This protein binds this small molecule.
Small molecule (SMILES): C[C@@H]1CCO[C@H]2Cn3cc(C(=O)NCc4ccc(F)cc4F)c(=O)c(O)c3C(=O)N12

Sequence of chain 1.A:
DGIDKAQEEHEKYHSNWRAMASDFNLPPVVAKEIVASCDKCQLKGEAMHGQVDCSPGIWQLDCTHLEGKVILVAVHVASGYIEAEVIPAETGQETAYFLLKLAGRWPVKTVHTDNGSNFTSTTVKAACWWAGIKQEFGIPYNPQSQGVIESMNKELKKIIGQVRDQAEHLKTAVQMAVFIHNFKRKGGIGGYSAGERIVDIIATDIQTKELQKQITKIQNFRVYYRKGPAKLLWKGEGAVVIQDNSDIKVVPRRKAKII

Binding-site contacts:
Ligand atom OAD contacts residue ASP138 of chain 1.A at 4.1 Å.
Ligand atom OAC contacts residue ASP190 of chain 1.A at 3.4 Å (salt-bridge).
Ligand atom CAU contacts residue PRO219 of chain 1.A at 3.5 Å (hydrophobic).
Ligand atom FAG contacts residue PRO219 of chain 1.A at 3.9 Å.
Ligand atom CBA contacts residue GLY192 of chain 1.A at 4.1 Å.
Ligand atom OAE contacts residue MG1 of chain 1.N at 2.1 Å.
Ligand atom OAE contacts residue ASP138 of chain 1.A at 3.1 Å (salt-bridge).
Ligand atom OAE contacts residue ASP190 of chain 1.A at 3.9 Å.
Ligand atom OAE contacts residue MG1 of chain 1.M at 2.1 Å.
Ligand atom CAH contacts residue PRO219 of chain 1.A at 4.0 Å (hydrophobic).
Ligand atom CAY contacts residue MG1 of chain 1.M at 3.6 Å.
Ligand atom OAD contacts residue GLU226 of chain 1.A at 2.9 Å (salt-bridge).
Ligand atom FAG contacts residue GLU226 of chain 1.A at 3.1 Å.
Ligand atom CAT contacts residue PRO219 of chain 1.A at 3.7 Å (hydrophobic).
Ligand atom CAT contacts residue GLN220 of chain 1.A at 3.5 Å.
Ligand atom NBC contacts residue MG1 of chain 1.M at 4.2 Å.
Ligand atom CAZ contacts residue GLU226 of chain 1.A at 3.7 Å.
Ligand atom CAX contacts residue PRO219 of chain 1.A at 4.0 Å (hydrophobic).
Ligand atom CAZ contacts residue MG1 of chain 1.N at 2.9 Å.
Ligand atom OAE contacts residue GLU226 of chain 1.A at 3.6 Å (salt-bridge).
Ligand atom CAM contacts residue ASN191 of chain 1.A at 3.8 Å.
Ligand atom CAV contacts residue PRO219 of chain 1.A at 3.9 Å (hydrophobic).
Ligand atom OAD contacts residue MG1 of chain 1.N at 2.1 Å.
Ligand atom CAM contacts residue GLY192 of chain 1.A at 3.5 Å.
Ligand atom OAC contacts residue MG1 of chain 1.M at 2.1 Å.
Ligand atom CAK contacts residue PRO219 of chain 1.A at 4.2 Å (hydrophobic).
Ligand atom CAJ contacts residue PRO219 of chain 1.A at 3.5 Å (hydrophobic).
Ligand atom CAS contacts residue MG1 of chain 1.M at 3.1 Å.
Ligand atom CBA contacts residue ASP190 of chain 1.A at 4.0 Å.
Ligand atom CAM contacts residue ASP190 of chain 1.A at 3.5 Å.
Ligand atom CAH contacts residue GLN220 of chain 1.A at 3.5 Å.
Ligand atom CAS contacts residue ASP190 of chain 1.A at 4.1 Å.
Ligand atom CAW contacts residue GLU226 of chain 1.A at 4.0 Å.
Ligand atom CAR contacts residue PRO219 of chain 1.A at 3.8 Å (hydrophobic).
Ligand atom OAE contacts residue CYS139 of chain 1.A at 4.2 Å.
Ligand atom OAB contacts residue PRO219 of chain 1.A at 3.7 Å.
Ligand atom CAI contacts residue PRO219 of chain 1.A at 4.1 Å (hydrophobic).
Ligand atom CAW contacts residue MG1 of chain 1.M at 3.2 Å.
Ligand atom CAW contacts residue MG1 of chain 1.N at 2.9 Å.
Ligand atom FAF contacts residue GLN220 of chain 1.A at 2.9 Å.